This small molecule binds to this protein.
Small molecule (SMILES): CC(=O)N[C@H]1[C@H](O[C@H]2[C@H](O)[C@@H](NC(C)=O)CO[C@@H]2CO)O[C@H](CO)[C@@H](O)[C@@H]1O

Sequence of chain 4.B:
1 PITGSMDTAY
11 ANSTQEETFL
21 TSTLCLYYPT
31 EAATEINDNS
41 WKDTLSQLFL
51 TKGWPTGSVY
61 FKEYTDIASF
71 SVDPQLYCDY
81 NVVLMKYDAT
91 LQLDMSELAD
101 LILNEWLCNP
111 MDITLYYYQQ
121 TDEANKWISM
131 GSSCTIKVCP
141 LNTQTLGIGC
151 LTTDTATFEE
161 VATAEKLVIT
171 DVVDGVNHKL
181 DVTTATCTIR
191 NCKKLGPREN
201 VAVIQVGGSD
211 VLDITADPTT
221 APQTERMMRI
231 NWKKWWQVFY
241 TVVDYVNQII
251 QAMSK

Binding-site contacts:
Ligand atom C1 contacts residue ASN12 of chain 4.B at 2.2 Å.
Ligand atom C5 contacts residue ASN12 of chain 4.B at 4.1 Å.
Ligand atom C2 contacts residue ASN12 of chain 4.B at 3.2 Å.
Ligand atom O7 contacts residue ASN12 of chain 4.B at 3.7 Å.
Ligand atom O5 contacts residue ASN12 of chain 4.B at 2.7 Å (h-bond).
Ligand atom C7 contacts residue ASN12 of chain 4.B at 3.9 Å.
Ligand atom N2 contacts residue ASN12 of chain 4.B at 3.8 Å.